Binding-site contacts:
Ligand atom O7 contacts residue HIS74 of chain 1.A at 4.2 Å.
Ligand atom C5 contacts residue ASN75 of chain 1.A at 3.6 Å.
Ligand atom C2 contacts residue ASN75 of chain 1.A at 2.4 Å.
Ligand atom N2 contacts residue THR77 of chain 1.A at 4.0 Å.
Ligand atom C6 contacts residue MET107 of chain 1.A at 4.4 Å (hydrophobic).
Ligand atom O7 contacts residue ASN75 of chain 1.A at 3.4 Å (h-bond).
Ligand atom C8 contacts residue ASN75 of chain 1.A at 3.3 Å.
Ligand atom C7 contacts residue ASN75 of chain 1.A at 3.4 Å.
Ligand atom C3 contacts residue ASN75 of chain 1.A at 3.7 Å.
Ligand atom C1 contacts residue ASN75 of chain 1.A at 1.5 Å.
Ligand atom O5 contacts residue MET107 of chain 1.A at 3.4 Å.
Ligand atom N2 contacts residue ASN75 of chain 1.A at 3.0 Å (h-bond).
Ligand atom C4 contacts residue ASN75 of chain 1.A at 4.1 Å.
Ligand atom C1 contacts residue THR77 of chain 1.A at 4.0 Å.
Ligand atom O5 contacts residue ASN75 of chain 1.A at 2.2 Å (h-bond).
Ligand atom C1 contacts residue MET107 of chain 1.A at 4.1 Å (hydrophobic).
Ligand atom C2 contacts residue THR77 of chain 1.A at 4.4 Å.
Ligand atom O6 contacts residue MET107 of chain 1.A at 4.1 Å.

Sequence of chain 1.A:
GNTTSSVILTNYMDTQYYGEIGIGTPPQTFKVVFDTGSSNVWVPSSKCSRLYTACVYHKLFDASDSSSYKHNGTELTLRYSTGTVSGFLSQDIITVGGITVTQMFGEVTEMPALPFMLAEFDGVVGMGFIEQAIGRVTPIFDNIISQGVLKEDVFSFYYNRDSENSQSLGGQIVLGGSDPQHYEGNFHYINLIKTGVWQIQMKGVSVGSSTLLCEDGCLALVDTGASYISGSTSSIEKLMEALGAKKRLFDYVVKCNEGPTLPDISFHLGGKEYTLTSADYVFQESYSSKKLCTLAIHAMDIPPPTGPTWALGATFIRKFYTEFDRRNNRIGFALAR

This small molecule binds to this protein.
Small molecule (SMILES): CC(=O)N[C@@H]1[C@@H](O)[C@H](O)[C@@H](CO)O[C@H]1O